This protein binds this small molecule.
Small molecule (SMILES): CC(=O)N[C@@H]1[C@@H](O)[C@H](O)[C@@H](CO)O[C@H]1O

Sequence of chain 1.B:
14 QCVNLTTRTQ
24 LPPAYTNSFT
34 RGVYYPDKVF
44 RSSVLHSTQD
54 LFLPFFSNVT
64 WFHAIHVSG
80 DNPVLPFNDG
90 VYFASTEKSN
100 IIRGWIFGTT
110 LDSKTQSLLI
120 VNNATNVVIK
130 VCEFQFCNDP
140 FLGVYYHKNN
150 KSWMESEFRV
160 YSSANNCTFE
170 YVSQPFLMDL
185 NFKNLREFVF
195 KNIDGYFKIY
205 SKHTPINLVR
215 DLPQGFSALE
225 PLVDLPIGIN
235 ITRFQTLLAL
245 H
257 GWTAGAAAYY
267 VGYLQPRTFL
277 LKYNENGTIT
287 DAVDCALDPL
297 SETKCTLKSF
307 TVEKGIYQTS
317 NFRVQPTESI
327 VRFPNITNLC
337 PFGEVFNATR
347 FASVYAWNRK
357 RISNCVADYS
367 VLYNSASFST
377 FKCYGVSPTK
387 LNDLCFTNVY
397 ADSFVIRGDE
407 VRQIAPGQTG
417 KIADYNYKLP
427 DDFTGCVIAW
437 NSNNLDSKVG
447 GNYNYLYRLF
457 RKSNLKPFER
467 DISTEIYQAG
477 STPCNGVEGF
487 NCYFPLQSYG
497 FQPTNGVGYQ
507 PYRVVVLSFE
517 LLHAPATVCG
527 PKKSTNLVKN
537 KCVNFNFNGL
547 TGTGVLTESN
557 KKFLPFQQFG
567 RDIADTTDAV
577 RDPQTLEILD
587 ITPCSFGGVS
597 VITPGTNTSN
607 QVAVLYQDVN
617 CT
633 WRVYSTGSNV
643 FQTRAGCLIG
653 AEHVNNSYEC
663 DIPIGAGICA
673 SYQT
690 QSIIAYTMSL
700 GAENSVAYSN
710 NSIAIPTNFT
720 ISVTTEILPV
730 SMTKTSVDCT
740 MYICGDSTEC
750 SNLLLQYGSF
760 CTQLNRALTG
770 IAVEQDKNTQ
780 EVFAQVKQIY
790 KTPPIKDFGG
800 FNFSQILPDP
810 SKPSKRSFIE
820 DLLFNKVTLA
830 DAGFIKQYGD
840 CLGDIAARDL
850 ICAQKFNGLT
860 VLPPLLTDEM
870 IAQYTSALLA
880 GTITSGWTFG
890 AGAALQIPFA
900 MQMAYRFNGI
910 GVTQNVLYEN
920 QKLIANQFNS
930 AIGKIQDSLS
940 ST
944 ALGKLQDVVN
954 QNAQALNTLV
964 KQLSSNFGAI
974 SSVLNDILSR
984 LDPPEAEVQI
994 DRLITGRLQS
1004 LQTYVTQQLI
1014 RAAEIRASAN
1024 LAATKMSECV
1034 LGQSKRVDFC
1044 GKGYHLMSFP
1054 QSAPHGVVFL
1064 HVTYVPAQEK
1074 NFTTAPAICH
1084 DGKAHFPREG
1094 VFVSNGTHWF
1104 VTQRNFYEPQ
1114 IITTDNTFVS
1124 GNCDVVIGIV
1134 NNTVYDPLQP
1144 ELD

Binding-site contacts:
Ligand atom C5 contacts residue ASN1134 of chain 1.B at 3.8 Å.
Ligand atom C4 contacts residue NAG1 of chain 1.HB at 2.9 Å.
Ligand atom N2 contacts residue ASN1134 of chain 1.B at 2.7 Å (h-bond).
Ligand atom O7 contacts residue ASN1134 of chain 1.B at 3.7 Å.
Ligand atom C5 contacts residue NAG1 of chain 1.HB at 4.0 Å.
Ligand atom O3 contacts residue NAG1 of chain 1.HB at 3.2 Å.
Ligand atom C3 contacts residue ASN1134 of chain 1.B at 3.7 Å.
Ligand atom O4 contacts residue NAG1 of chain 1.HB at 1.7 Å.
Ligand atom C1 contacts residue ASN1134 of chain 1.B at 1.4 Å.
Ligand atom C8 contacts residue ASN1134 of chain 1.B at 4.4 Å.
Ligand atom O6 contacts residue NAG1 of chain 1.HB at 3.7 Å.
Ligand atom C6 contacts residue NAG1 of chain 1.HB at 3.1 Å.
Ligand atom C4 contacts residue ASN1134 of chain 1.B at 4.2 Å.
Ligand atom C7 contacts residue ASN1134 of chain 1.B at 3.4 Å.
Ligand atom C3 contacts residue NAG1 of chain 1.HB at 3.5 Å.
Ligand atom C2 contacts residue ASN1134 of chain 1.B at 2.4 Å.
Ligand atom O5 contacts residue ASN1134 of chain 1.B at 2.5 Å (h-bond).